This small molecule binds to this protein.
Small molecule (SMILES): CC(=O)N[C@@H]1[C@@H](O)[C@H](O)[C@@H](CO)O[C@H]1O

Sequence of chain 1.J:
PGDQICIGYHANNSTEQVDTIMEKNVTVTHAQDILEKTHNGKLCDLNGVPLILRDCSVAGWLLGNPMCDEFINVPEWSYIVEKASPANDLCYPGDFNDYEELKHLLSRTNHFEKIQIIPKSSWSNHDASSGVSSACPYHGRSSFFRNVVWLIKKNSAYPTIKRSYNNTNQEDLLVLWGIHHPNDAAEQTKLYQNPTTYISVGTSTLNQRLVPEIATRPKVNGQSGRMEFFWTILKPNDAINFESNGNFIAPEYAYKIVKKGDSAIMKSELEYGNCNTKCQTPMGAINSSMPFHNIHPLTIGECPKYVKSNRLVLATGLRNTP

Binding-site contacts:
Ligand atom O5 contacts residue GLN19 of chain 1.J at 4.0 Å.
Ligand atom C8 contacts residue LYS26 of chain 1.J at 4.1 Å.
Ligand atom C5 contacts residue ASN27 of chain 1.J at 3.5 Å.
Ligand atom O6 contacts residue GLN19 of chain 1.J at 4.1 Å.
Ligand atom C4 contacts residue ASN27 of chain 1.J at 4.2 Å.
Ligand atom O5 contacts residue ASN27 of chain 1.J at 2.0 Å (h-bond).
Ligand atom C1 contacts residue ASN27 of chain 1.J at 1.5 Å.
Ligand atom N2 contacts residue ASN27 of chain 1.J at 3.3 Å (h-bond).
Ligand atom C2 contacts residue ASN27 of chain 1.J at 2.5 Å.
Ligand atom C7 contacts residue LYS26 of chain 1.J at 4.4 Å.
Ligand atom C7 contacts residue ASN27 of chain 1.J at 3.5 Å.
Ligand atom O7 contacts residue LYS26 of chain 1.J at 4.2 Å.
Ligand atom C3 contacts residue ASN27 of chain 1.J at 3.8 Å.
Ligand atom O7 contacts residue ASN27 of chain 1.J at 3.0 Å (h-bond).